The protein below binds the small molecule below.
Small molecule (SMILES): CC(=O)N[C@@H]1[C@@H](O)[C@H](O)[C@@H](CO)O[C@H]1O

Sequence of chain 1.A:
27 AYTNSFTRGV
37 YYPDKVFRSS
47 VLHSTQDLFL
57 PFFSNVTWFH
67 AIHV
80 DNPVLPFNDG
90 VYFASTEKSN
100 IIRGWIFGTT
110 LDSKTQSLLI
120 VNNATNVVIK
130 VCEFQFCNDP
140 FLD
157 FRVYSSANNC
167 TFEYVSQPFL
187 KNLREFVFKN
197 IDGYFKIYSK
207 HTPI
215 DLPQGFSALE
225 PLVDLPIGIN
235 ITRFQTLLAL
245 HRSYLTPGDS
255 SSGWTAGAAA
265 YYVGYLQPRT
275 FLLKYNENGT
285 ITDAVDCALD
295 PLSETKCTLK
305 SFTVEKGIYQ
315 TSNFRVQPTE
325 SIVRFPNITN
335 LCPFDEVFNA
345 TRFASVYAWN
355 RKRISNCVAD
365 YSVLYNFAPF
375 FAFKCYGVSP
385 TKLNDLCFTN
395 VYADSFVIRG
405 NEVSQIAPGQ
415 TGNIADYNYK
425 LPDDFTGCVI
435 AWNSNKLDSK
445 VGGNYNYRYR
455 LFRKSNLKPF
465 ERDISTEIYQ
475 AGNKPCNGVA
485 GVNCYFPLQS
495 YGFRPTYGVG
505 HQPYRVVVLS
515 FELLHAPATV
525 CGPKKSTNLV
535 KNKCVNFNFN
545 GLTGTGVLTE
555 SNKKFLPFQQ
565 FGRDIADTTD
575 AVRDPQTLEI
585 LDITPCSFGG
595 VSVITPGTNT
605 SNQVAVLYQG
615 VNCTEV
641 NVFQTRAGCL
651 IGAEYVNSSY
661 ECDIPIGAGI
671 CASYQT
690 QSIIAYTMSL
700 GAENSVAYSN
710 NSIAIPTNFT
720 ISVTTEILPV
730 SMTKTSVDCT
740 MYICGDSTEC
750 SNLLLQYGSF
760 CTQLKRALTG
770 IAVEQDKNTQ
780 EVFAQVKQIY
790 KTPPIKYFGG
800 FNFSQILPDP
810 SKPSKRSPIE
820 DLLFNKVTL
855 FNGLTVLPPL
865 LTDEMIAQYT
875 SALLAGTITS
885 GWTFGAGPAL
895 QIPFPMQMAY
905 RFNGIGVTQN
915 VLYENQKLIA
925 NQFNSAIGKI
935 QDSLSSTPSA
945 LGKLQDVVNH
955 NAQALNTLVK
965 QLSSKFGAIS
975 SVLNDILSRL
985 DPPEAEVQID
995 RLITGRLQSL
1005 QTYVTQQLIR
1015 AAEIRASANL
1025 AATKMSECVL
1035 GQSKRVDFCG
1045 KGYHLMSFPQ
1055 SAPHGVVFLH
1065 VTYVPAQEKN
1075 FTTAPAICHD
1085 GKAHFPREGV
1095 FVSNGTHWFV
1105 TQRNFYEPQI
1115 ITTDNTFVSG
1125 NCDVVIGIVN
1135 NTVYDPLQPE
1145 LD

Binding-site contacts:
Ligand atom C8 contacts residue ASN616 of chain 1.A at 3.2 Å.
Ligand atom N2 contacts residue ASN616 of chain 1.A at 2.9 Å (h-bond).
Ligand atom O5 contacts residue ASN616 of chain 1.A at 4.5 Å.
Ligand atom C2 contacts residue ASN616 of chain 1.A at 3.6 Å.
Ligand atom C7 contacts residue ASN616 of chain 1.A at 2.9 Å.
Ligand atom C8 contacts residue GLN644 of chain 1.A at 4.4 Å.
Ligand atom O7 contacts residue ASN616 of chain 1.A at 3.4 Å (h-bond).
Ligand atom C1 contacts residue ASN616 of chain 1.A at 3.2 Å.